Binding-site contacts:
Ligand atom O4 contacts residue GLU290 of chain 1.A at 2.7 Å (salt-bridge).
Ligand atom C6 contacts residue ASN120 of chain 1.A at 3.5 Å.
Ligand atom O2 contacts residue TYR243 of chain 1.A at 3.9 Å.
Ligand atom C2 contacts residue TRP121 of chain 1.A at 4.0 Å (hydrophobic).
Ligand atom O4 contacts residue PRO209 of chain 1.A at 3.8 Å.
Ligand atom C6 contacts residue TRP121 of chain 1.A at 3.4 Å (hydrophobic).
Ligand atom C4 contacts residue TRP121 of chain 1.A at 3.8 Å (hydrophobic).
Ligand atom O2 contacts residue PRO209 of chain 1.A at 3.7 Å.
Ligand atom C2 contacts residue PRO209 of chain 1.A at 4.1 Å (hydrophobic).
Ligand atom O3 contacts residue TRP121 of chain 1.A at 4.2 Å.
Ligand atom C2 contacts residue ALA210 of chain 1.A at 3.6 Å (hydrophobic).
Ligand atom C2 contacts residue TYR243 of chain 1.A at 3.5 Å (hydrophobic).
Ligand atom O2 contacts residue ALA210 of chain 1.A at 4.0 Å.
Ligand atom O3 contacts residue GLU290 of chain 1.A at 2.6 Å (salt-bridge).
Ligand atom O5 contacts residue ALA210 of chain 1.A at 4.0 Å.
Ligand atom O2 contacts residue GLN208 of chain 1.A at 2.8 Å (h-bond).
Ligand atom C4 contacts residue GLN208 of chain 1.A at 3.9 Å.
Ligand atom O5 contacts residue TRP121 of chain 1.A at 3.6 Å.
Ligand atom C3 contacts residue GLU290 of chain 1.A at 3.3 Å.
Ligand atom C6 contacts residue LEU207 of chain 1.A at 4.0 Å (hydrophobic).
Ligand atom O6 contacts residue ASN120 of chain 1.A at 2.7 Å (h-bond).
Ligand atom C6 contacts residue GLN208 of chain 1.A at 3.1 Å.
Ligand atom O4 contacts residue ALA210 of chain 1.A at 3.5 Å (h-bond).
Ligand atom C1 contacts residue GLN208 of chain 1.A at 4.0 Å.
Ligand atom O3 contacts residue MET199 of chain 1.A at 3.5 Å (h-bond).
Ligand atom O3 contacts residue TRP201 of chain 1.A at 3.6 Å.
Ligand atom O2 contacts residue TRP201 of chain 1.A at 3.3 Å.
Ligand atom C2 contacts residue GLN208 of chain 1.A at 3.7 Å.
Ligand atom C1 contacts residue ALA210 of chain 1.A at 4.2 Å (hydrophobic).
Ligand atom O6 contacts residue GLN208 of chain 1.A at 2.8 Å (h-bond).
Ligand atom O4 contacts residue VAL122 of chain 1.A at 4.1 Å.
Ligand atom O3 contacts residue TYR243 of chain 1.A at 2.8 Å (h-bond).
Ligand atom O4 contacts residue GLN208 of chain 1.A at 3.2 Å (h-bond).
Ligand atom C5 contacts residue GLN208 of chain 1.A at 3.2 Å.
Ligand atom C4 contacts residue GLU290 of chain 1.A at 3.6 Å.
Ligand atom O6 contacts residue TRP121 of chain 1.A at 3.9 Å.
Ligand atom C3 contacts residue TYR243 of chain 1.A at 3.6 Å (hydrophobic).
Ligand atom C5 contacts residue ASN120 of chain 1.A at 3.7 Å.
Ligand atom O6 contacts residue LEU207 of chain 1.A at 3.5 Å.
Ligand atom O6 contacts residue SER119 of chain 1.A at 4.1 Å.

Sequence of chain 1.A:
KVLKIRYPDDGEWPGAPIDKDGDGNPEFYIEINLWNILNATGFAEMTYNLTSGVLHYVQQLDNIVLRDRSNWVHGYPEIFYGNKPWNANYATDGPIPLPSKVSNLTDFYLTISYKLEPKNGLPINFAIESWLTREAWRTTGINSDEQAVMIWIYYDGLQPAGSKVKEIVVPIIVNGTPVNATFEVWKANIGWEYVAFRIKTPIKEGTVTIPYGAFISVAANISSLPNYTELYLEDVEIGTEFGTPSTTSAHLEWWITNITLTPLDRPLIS

A protein and the small-molecule ligand that binds it are described below.
Small molecule (SMILES): OC[C@H]1O[C@@H](O[C@H]2[C@H](O)[C@@H](O)[C@H](O)O[C@@H]2CO)[C@H](O)[C@@H](O)[C@@H]1O